Sequence of chain 1.A:
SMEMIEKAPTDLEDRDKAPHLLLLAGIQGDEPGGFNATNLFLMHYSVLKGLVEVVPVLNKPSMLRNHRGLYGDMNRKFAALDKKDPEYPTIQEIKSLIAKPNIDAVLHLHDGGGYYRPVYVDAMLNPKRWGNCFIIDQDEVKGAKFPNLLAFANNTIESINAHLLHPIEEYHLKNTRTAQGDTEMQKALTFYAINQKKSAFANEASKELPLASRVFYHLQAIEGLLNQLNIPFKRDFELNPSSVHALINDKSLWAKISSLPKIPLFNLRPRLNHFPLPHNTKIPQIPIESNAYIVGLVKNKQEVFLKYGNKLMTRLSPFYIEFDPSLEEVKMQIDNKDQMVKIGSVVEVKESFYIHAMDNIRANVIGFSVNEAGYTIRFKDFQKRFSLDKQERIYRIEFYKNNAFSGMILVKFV

This protein binds this small molecule.
Small molecule (SMILES): CC(=O)N[C@@H](C)C(=O)N[C@H](CCC(=O)N[C@@H](CCC[C@@H](N)C(=O)O)C(=O)O)C(=O)O

Binding-site contacts:
Ligand atom C13 contacts residue THR209 of chain 1.A at 3.2 Å.
Ligand atom O5 contacts residue LEU208 of chain 1.A at 3.4 Å (h-bond).
Ligand atom C14 contacts residue HIS129 of chain 1.A at 3.7 Å.
Ligand atom O4 contacts residue ALA221 of chain 1.A at 3.4 Å.
Ligand atom O6 contacts residue ARG87 of chain 1.A at 3.0 Å (salt-bridge).
Ligand atom O contacts residue LYS226 of chain 1.A at 3.4 Å (salt-bridge).
Ligand atom O contacts residue GLY132 of chain 1.A at 3.5 Å (h-bond).
Ligand atom N2 contacts residue THR209 of chain 1.A at 2.9 Å (h-bond).
Ligand atom N2 contacts residue MET204 of chain 1.A at 3.4 Å (h-bond).
Ligand atom O4 contacts residue HIS129 of chain 1.A at 2.7 Å (h-bond).
Ligand atom C5 contacts residue ARG87 of chain 1.A at 3.1 Å.
Ligand atom C6 contacts residue TRP149 of chain 1.A at 3.6 Å (hydrophobic).
Ligand atom O1 contacts residue GLY131 of chain 1.A at 3.5 Å.
Ligand atom C9 contacts residue MET204 of chain 1.A at 3.7 Å (hydrophobic).
Ligand atom O5 contacts residue ALA207 of chain 1.A at 3.5 Å.
Ligand atom O1 contacts residue TRP149 of chain 1.A at 3.6 Å.
Ligand atom O6 contacts residue ZN1 of chain 1.QA at 3.8 Å.
Ligand atom C14 contacts residue ASN94 of chain 1.A at 3.7 Å.
Ligand atom N1 contacts residue TRP149 of chain 1.A at 3.8 Å.
Ligand atom O5 contacts residue THR209 of chain 1.A at 3.2 Å (h-bond).
Ligand atom C9 contacts residue ARG95 of chain 1.A at 3.5 Å.
Ligand atom N contacts residue TRP149 of chain 1.A at 3.6 Å.
Ligand atom C14 contacts residue THR209 of chain 1.A at 3.4 Å.
Ligand atom C11 contacts residue HIS129 of chain 1.A at 3.8 Å.
Ligand atom O5 contacts residue ASN94 of chain 1.A at 3.2 Å (h-bond).
Ligand atom C4 contacts residue GLY132 of chain 1.A at 3.6 Å.
Ligand atom O4 contacts residue HIS127 of chain 1.A at 2.8 Å (h-bond).
Ligand atom O3 contacts residue ARG95 of chain 1.A at 2.8 Å (salt-bridge).
Ligand atom C14 contacts residue HIS127 of chain 1.A at 3.6 Å.
Ligand atom O3 contacts residue MET204 of chain 1.A at 3.1 Å.
Ligand atom C11 contacts residue ASN94 of chain 1.A at 3.7 Å.
Ligand atom O2 contacts residue ASN94 of chain 1.A at 3.0 Å (h-bond).
Ligand atom O2 contacts residue ARG95 of chain 1.A at 2.7 Å (salt-bridge).
Ligand atom C10 contacts residue TRP149 of chain 1.A at 3.7 Å (hydrophobic).
Ligand atom C11 contacts residue MET204 of chain 1.A at 3.8 Å (hydrophobic).
Ligand atom N1 contacts residue GLU223 of chain 1.A at 3.6 Å (salt-bridge).
Ligand atom C10 contacts residue GLU223 of chain 1.A at 3.8 Å.
Ligand atom O1 contacts residue GLY132 of chain 1.A at 2.9 Å (h-bond).
Ligand atom O4 contacts residue THR209 of chain 1.A at 3.6 Å.
Ligand atom O5 contacts residue HIS127 of chain 1.A at 3.7 Å.